The small molecule below binds the protein below.
Small molecule (SMILES): Cc1cccc(C(=O)NCCC2(CNc3ccc(C(N)=O)cn3)CCCCC2)c1

Sequence of chain 1.A:
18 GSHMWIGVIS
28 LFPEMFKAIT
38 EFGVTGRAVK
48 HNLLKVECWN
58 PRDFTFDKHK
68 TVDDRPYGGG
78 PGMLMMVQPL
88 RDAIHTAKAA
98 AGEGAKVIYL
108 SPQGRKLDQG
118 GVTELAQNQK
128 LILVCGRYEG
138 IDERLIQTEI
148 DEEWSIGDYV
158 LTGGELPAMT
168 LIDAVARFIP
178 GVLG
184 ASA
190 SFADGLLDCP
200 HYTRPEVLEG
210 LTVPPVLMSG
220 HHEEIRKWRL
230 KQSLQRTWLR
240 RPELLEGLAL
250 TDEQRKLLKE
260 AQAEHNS

Binding-site contacts:
Ligand atom C25 contacts residue TYR135 of chain 2.A at 3.3 Å (hydrophobic).
Ligand atom C1 contacts residue ALA184 of chain 1.A at 3.5 Å (hydrophobic).
Ligand atom C7 contacts residue ASP197 of chain 1.A at 3.7 Å.
Ligand atom C1 contacts residue LEU195 of chain 1.A at 3.5 Å (hydrophobic).
Ligand atom C20 contacts residue LEU158 of chain 2.A at 3.6 Å (hydrophobic).
Ligand atom C19 contacts residue PRO109 of chain 2.A at 3.6 Å (hydrophobic).
Ligand atom C17 contacts residue LEU107 of chain 2.A at 3.7 Å (hydrophobic).
Ligand atom C6 contacts residue ASP197 of chain 1.A at 3.6 Å.
Ligand atom C28 contacts residue LEU107 of chain 2.A at 3.3 Å (hydrophobic).
Ligand atom C18 contacts residue LEU107 of chain 2.A at 3.7 Å (hydrophobic).
Ligand atom C27 contacts residue TYR106 of chain 2.A at 2.8 Å (hydrophobic).
Ligand atom C18 contacts residue PRO109 of chain 2.A at 3.8 Å (hydrophobic).
Ligand atom C8 contacts residue ASP197 of chain 1.A at 3.6 Å.
Ligand atom N21 contacts residue LEU158 of chain 2.A at 2.9 Å (h-bond).
Ligand atom O24 contacts residue PRO164 of chain 2.A at 3.8 Å.
Ligand atom C27 contacts residue GLY133 of chain 2.A at 3.7 Å.
Ligand atom N23 contacts residue GLY154 of chain 2.A at 2.9 Å (h-bond).
Ligand atom C1 contacts residue GLN110 of chain 2.A at 3.6 Å.
Ligand atom C7 contacts residue GLN110 of chain 2.A at 3.4 Å.
Ligand atom C11 contacts residue GLU136 of chain 2.A at 3.7 Å.
Ligand atom O24 contacts residue SER152 of chain 2.A at 3.5 Å.
Ligand atom C22 contacts residue ILE153 of chain 2.A at 3.8 Å (hydrophobic).
Ligand atom C20 contacts residue TYR156 of chain 2.A at 3.3 Å (hydrophobic).
Ligand atom C19 contacts residue PRO164 of chain 2.A at 3.8 Å (hydrophobic).
Ligand atom C18 contacts residue SER108 of chain 2.A at 3.4 Å.
Ligand atom C2 contacts residue GLN110 of chain 2.A at 3.8 Å.
Ligand atom O9 contacts residue PRO109 of chain 2.A at 3.4 Å.
Ligand atom N15 contacts residue LEU158 of chain 2.A at 2.9 Å (h-bond).
Ligand atom C20 contacts residue PRO109 of chain 2.A at 3.5 Å (hydrophobic).
Ligand atom N23 contacts residue TYR156 of chain 2.A at 3.2 Å (h-bond).
Ligand atom N23 contacts residue SER152 of chain 2.A at 3.3 Å (h-bond).
Ligand atom C28 contacts residue TYR106 of chain 2.A at 3.2 Å (hydrophobic).
Ligand atom C5 contacts residue ASP197 of chain 1.A at 3.6 Å.
Ligand atom N15 contacts residue GLY160 of chain 2.A at 3.7 Å.
Ligand atom C26 contacts residue ARG134 of chain 2.A at 3.6 Å.
Ligand atom C18 contacts residue PRO164 of chain 2.A at 3.5 Å (hydrophobic).
Ligand atom C26 contacts residue GLY133 of chain 2.A at 3.3 Å.
Ligand atom C14 contacts residue GLY160 of chain 2.A at 3.7 Å.
Ligand atom O9 contacts residue GLN110 of chain 2.A at 3.0 Å (h-bond).
Ligand atom O24 contacts residue ILE153 of chain 2.A at 2.9 Å (h-bond).

Sequence of chain 2.A:
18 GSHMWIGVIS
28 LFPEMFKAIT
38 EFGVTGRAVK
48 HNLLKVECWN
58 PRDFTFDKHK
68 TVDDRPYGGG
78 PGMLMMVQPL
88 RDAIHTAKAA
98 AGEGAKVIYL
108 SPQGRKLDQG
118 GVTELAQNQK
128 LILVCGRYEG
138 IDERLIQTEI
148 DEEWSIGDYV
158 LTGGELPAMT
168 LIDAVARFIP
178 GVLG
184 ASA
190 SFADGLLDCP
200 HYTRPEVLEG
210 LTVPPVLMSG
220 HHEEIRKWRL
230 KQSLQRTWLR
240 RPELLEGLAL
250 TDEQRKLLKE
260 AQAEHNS